Sequence of chain 1.D:
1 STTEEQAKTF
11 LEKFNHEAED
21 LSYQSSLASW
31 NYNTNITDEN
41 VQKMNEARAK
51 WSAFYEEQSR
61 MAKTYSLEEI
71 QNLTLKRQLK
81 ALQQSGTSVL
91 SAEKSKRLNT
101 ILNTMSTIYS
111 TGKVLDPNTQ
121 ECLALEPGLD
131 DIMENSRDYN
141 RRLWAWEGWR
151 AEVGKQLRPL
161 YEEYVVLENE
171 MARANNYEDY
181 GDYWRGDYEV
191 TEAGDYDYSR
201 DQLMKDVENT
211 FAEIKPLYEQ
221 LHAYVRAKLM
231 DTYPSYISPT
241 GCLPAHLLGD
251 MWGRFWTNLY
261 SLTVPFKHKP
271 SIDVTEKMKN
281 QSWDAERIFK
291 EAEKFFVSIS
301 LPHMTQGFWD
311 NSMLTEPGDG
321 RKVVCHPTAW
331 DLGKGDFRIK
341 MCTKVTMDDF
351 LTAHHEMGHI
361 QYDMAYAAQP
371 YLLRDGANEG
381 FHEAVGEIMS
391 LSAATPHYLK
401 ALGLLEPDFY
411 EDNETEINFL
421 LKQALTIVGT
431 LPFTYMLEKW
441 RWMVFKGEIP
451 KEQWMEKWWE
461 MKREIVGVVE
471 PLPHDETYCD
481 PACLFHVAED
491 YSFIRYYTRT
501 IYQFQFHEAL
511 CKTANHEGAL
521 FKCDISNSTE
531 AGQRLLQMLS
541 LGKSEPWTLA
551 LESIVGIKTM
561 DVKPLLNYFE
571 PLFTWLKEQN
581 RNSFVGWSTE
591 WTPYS

The small molecule below binds the protein below.
Small molecule (SMILES): CC(=O)N[C@@H]1[C@@H](O)[C@H](O)[C@@H](CO)O[C@H]1O

Binding-site contacts:
Ligand atom C2 contacts residue ASN413 of chain 1.D at 2.0 Å.
Ligand atom C7 contacts residue ILE417 of chain 1.D at 4.3 Å (hydrophobic).
Ligand atom C4 contacts residue ASN413 of chain 1.D at 4.2 Å.
Ligand atom C1 contacts residue GLU414 of chain 1.D at 4.5 Å.
Ligand atom O7 contacts residue TRP575 of chain 1.D at 2.8 Å.
Ligand atom C2 contacts residue TRP575 of chain 1.D at 4.2 Å (hydrophobic).
Ligand atom O7 contacts residue ASN413 of chain 1.D at 3.3 Å (h-bond).
Ligand atom C7 contacts residue ASN413 of chain 1.D at 2.7 Å.
Ligand atom N2 contacts residue GLU414 of chain 1.D at 3.9 Å.
Ligand atom N2 contacts residue ASN413 of chain 1.D at 1.9 Å (h-bond).
Ligand atom C5 contacts residue ASN413 of chain 1.D at 4.0 Å.
Ligand atom C8 contacts residue ASN413 of chain 1.D at 3.6 Å.
Ligand atom O5 contacts residue ASN413 of chain 1.D at 2.9 Å (h-bond).
Ligand atom C8 contacts residue GLU414 of chain 1.D at 4.3 Å.
Ligand atom C3 contacts residue ASN413 of chain 1.D at 3.4 Å.
Ligand atom C8 contacts residue ILE417 of chain 1.D at 3.6 Å (hydrophobic).
Ligand atom O3 contacts residue ASN413 of chain 1.D at 4.3 Å.
Ligand atom C1 contacts residue ASN413 of chain 1.D at 1.6 Å.
Ligand atom C8 contacts residue PHE266 of chain 1.D at 4.4 Å (hydrophobic).
Ligand atom C7 contacts residue TRP575 of chain 1.D at 4.0 Å (hydrophobic).